Binding-site contacts:
Ligand atom C08 contacts residue CYS149 of chain 1.A at 2.8 Å (hydrophobic).
Ligand atom C29 contacts residue Y4J1 of chain 1.C at 0.0 Å.
Ligand atom C15 contacts residue Y4J1 of chain 1.C at 0.0 Å.
Ligand atom C25 contacts residue Y4J1 of chain 1.C at 0.0 Å.
Ligand atom C08 contacts residue Y4J1 of chain 1.C at 0.1 Å.
Ligand atom O01 contacts residue Y4J1 of chain 1.C at 0.1 Å (h-bond).
Ligand atom C21 contacts residue Y4J1 of chain 1.C at 0.0 Å.
Ligand atom C30 contacts residue Y4J1 of chain 1.C at 0.0 Å.
Ligand atom C14 contacts residue Y4J1 of chain 1.C at 0.0 Å.
Ligand atom C02 contacts residue Y4J1 of chain 1.C at 0.0 Å.
Ligand atom C17 contacts residue Y4J1 of chain 1.C at 0.0 Å.
Ligand atom C12 contacts residue Y4J1 of chain 1.C at 0.1 Å.
Ligand atom C07 contacts residue Y4J1 of chain 1.C at 0.0 Å.
Ligand atom C24 contacts residue Y4J1 of chain 1.C at 0.0 Å.
Ligand atom O10 contacts residue Y4J1 of chain 1.C at 1.3 Å.
Ligand atom C27 contacts residue Y4J1 of chain 1.C at 0.0 Å.
Ligand atom O31 contacts residue GLU170 of chain 1.A at 2.9 Å (salt-bridge).
Ligand atom N11 contacts residue HIS168 of chain 1.A at 3.0 Å (h-bond).
Ligand atom N03 contacts residue Y4J1 of chain 1.C at 0.0 Å (h-bond).
Ligand atom N18 contacts residue GLN193 of chain 1.A at 2.9 Å (h-bond).
Ligand atom C23 contacts residue Y4J1 of chain 1.C at 0.0 Å.
Ligand atom C09 contacts residue Y4J1 of chain 1.C at 0.1 Å.
Ligand atom C09 contacts residue CYS149 of chain 1.A at 1.8 Å (hydrophobic).
Ligand atom C19 contacts residue Y4J1 of chain 1.C at 0.0 Å.
Ligand atom O20 contacts residue GLN193 of chain 1.A at 2.9 Å (h-bond).
Ligand atom O10 contacts residue CYS149 of chain 1.A at 2.7 Å (h-bond).
Ligand atom C22 contacts residue Y4J1 of chain 1.C at 0.0 Å.
Ligand atom N18 contacts residue Y4J1 of chain 1.C at 0.0 Å (h-bond).
Ligand atom O20 contacts residue Y4J1 of chain 1.C at 0.0 Å (h-bond).
Ligand atom C04 contacts residue Y4J1 of chain 1.C at 0.0 Å.
Ligand atom C13 contacts residue Y4J1 of chain 1.C at 0.0 Å.
Ligand atom C16 contacts residue Y4J1 of chain 1.C at 0.0 Å.
Ligand atom O01 contacts residue HIS167 of chain 1.A at 2.7 Å (h-bond).
Ligand atom O31 contacts residue Y4J1 of chain 1.C at 0.0 Å (h-bond).
Ligand atom C06 contacts residue Y4J1 of chain 1.C at 0.0 Å.
Ligand atom C05 contacts residue Y4J1 of chain 1.C at 0.0 Å.
Ligand atom C28 contacts residue Y4J1 of chain 1.C at 0.0 Å.
Ligand atom O32 contacts residue Y4J1 of chain 1.C at 0.3 Å (h-bond).
Ligand atom N11 contacts residue Y4J1 of chain 1.C at 0.1 Å (h-bond).
Ligand atom C26 contacts residue Y4J1 of chain 1.C at 0.0 Å.

Sequence of chain 1.A:
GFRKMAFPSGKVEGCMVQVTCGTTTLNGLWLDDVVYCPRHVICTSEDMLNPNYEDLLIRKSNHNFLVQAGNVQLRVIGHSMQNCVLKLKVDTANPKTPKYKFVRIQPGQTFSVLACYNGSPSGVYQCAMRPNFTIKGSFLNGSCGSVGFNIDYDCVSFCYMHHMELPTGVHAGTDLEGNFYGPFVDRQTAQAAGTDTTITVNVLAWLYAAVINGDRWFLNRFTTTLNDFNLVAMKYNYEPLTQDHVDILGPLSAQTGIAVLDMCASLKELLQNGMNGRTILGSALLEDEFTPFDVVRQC

A protein and the small-molecule ligand that binds it are described below.
Small molecule (SMILES): CC(C)C[C@H](NC(=O)OC[C@H]1C[C@H]2C=CC[C@H](C2)C1)C(=O)N[C@@H](C[C@@H]1CCNC1=O)C(O)S(=O)(=O)O